Sequence of chain 1.B:
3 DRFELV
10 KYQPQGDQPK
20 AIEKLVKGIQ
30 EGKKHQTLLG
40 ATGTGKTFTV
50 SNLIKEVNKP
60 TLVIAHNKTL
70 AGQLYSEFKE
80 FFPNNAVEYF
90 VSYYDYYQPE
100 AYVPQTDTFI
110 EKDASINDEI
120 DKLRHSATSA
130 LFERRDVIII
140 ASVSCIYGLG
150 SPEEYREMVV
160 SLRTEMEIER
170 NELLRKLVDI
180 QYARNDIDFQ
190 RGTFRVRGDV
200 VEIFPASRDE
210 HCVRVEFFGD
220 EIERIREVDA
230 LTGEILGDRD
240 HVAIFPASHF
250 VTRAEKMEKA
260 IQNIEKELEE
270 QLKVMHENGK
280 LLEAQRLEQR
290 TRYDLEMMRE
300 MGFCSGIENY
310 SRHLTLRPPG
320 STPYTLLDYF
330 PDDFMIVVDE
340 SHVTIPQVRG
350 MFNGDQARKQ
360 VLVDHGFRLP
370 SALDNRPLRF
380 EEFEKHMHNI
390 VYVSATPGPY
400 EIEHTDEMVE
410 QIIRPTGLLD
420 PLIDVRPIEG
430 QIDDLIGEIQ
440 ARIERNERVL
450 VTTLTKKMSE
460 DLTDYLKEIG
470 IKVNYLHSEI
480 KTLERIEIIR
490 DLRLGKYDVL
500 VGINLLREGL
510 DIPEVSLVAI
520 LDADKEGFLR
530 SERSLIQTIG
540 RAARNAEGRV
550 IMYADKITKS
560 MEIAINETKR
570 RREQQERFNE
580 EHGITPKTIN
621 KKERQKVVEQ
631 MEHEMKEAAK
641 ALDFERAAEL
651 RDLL

This protein binds this small molecule.
Small molecule (SMILES): O=C(O)c1ccccc1-c1c2ccc(=O)cc-2oc2cc(O)ccc12

Binding-site contacts:
Ligand atom C1 contacts residue TYR74 of chain 1.B at 3.9 Å (hydrophobic).
Ligand atom C6 contacts residue GLU118 of chain 1.B at 4.2 Å.
Ligand atom O3 contacts residue ASN116 of chain 1.B at 2.7 Å (h-bond).
Ligand atom C5 contacts residue ILE119 of chain 1.B at 4.0 Å (hydrophobic).
Ligand atom O3 contacts residue ILE119 of chain 1.B at 3.3 Å.
Ligand atom C7 contacts residue ASN116 of chain 1.B at 4.3 Å.
Ligand atom O1 contacts residue TYR74 of chain 1.B at 3.0 Å.
Ligand atom C13 contacts residue GLY71 of chain 1.B at 4.3 Å.
Ligand atom C6 contacts residue ASN116 of chain 1.B at 3.9 Å.
Ligand atom C13 contacts residue SER75 of chain 1.B at 3.6 Å.
Ligand atom O1 contacts residue SER75 of chain 1.B at 2.8 Å (h-bond).
Ligand atom C2 contacts residue TYR74 of chain 1.B at 3.9 Å (hydrophobic).
Ligand atom O1 contacts residue GLY71 of chain 1.B at 3.4 Å (h-bond).
Ligand atom O3 contacts residue GLU118 of chain 1.B at 4.4 Å.
Ligand atom C1 contacts residue SER75 of chain 1.B at 3.7 Å.
Ligand atom C1 contacts residue GLY71 of chain 1.B at 4.0 Å.
Ligand atom C5 contacts residue GLU118 of chain 1.B at 4.2 Å.
Ligand atom O2 contacts residue TYR88 of chain 1.B at 4.3 Å.
Ligand atom C6 contacts residue ILE119 of chain 1.B at 4.0 Å (hydrophobic).